Sequence of chain 2.A:
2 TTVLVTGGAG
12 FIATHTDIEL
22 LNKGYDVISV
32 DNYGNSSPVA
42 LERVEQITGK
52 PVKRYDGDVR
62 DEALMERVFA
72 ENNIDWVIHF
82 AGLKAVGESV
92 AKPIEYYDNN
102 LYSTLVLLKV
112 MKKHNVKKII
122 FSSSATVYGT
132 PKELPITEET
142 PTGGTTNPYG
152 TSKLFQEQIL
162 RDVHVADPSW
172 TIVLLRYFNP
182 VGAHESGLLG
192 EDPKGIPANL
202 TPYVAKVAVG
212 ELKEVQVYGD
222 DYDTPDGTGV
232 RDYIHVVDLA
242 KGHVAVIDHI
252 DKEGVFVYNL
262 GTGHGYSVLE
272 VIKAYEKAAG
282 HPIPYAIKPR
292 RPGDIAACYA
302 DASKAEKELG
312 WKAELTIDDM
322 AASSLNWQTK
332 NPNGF

Binding-site contacts:
Ligand atom O2 contacts residue GLN217 of chain 2.A at 3.4 Å (h-bond).
Ligand atom O7' contacts residue ASN200 of chain 2.A at 3.4 Å.
Ligand atom O4 contacts residue TYR219 of chain 2.A at 3.4 Å.
Ligand atom O3A contacts residue ASN180 of chain 2.A at 3.3 Å (h-bond).
Ligand atom C8' contacts residue LYS85 of chain 2.A at 3.4 Å.
Ligand atom N2' contacts residue LYS85 of chain 2.A at 3.1 Å (salt-bridge).
Ligand atom O5' contacts residue NAD1 of chain 2.D at 3.2 Å (h-bond).
Ligand atom O7' contacts residue LYS85 of chain 2.A at 3.3 Å (salt-bridge).
Ligand atom O6' contacts residue ASN180 of chain 2.A at 2.9 Å (h-bond).
Ligand atom C6' contacts residue PHE179 of chain 2.A at 3.1 Å (hydrophobic).
Ligand atom C7' contacts residue LYS85 of chain 2.A at 3.4 Å.
Ligand atom O1B contacts residue ARG232 of chain 2.A at 2.8 Å (salt-bridge).
Ligand atom O1B contacts residue ASN180 of chain 2.A at 2.9 Å (h-bond).
Ligand atom O4' contacts residue TYR150 of chain 2.A at 2.6 Å (h-bond).
Ligand atom C1' contacts residue ASN180 of chain 2.A at 3.5 Å.
Ligand atom C4 contacts residue TYR219 of chain 2.A at 3.3 Å (hydrophobic).
Ligand atom C4' contacts residue TYR150 of chain 2.A at 3.5 Å (hydrophobic).
Ligand atom O4 contacts residue GLN217 of chain 2.A at 3.4 Å (h-bond).
Ligand atom O2A contacts residue ARG292 of chain 2.A at 2.8 Å (salt-bridge).
Ligand atom O2 contacts residue VAL218 of chain 2.A at 3.4 Å.
Ligand atom C4' contacts residue NAD1 of chain 2.D at 3.0 Å.
Ligand atom O3' contacts residue TYR150 of chain 2.A at 3.0 Å (h-bond).
Ligand atom O2 contacts residue TYR219 of chain 2.A at 3.0 Å (h-bond).
Ligand atom C6' contacts residue SER125 of chain 2.A at 3.3 Å.
Ligand atom N3 contacts residue GLN217 of chain 2.A at 2.6 Å (h-bond).
Ligand atom N3 contacts residue TYR219 of chain 2.A at 3.3 Å.
Ligand atom O2B contacts residue ARG292 of chain 2.A at 3.0 Å (salt-bridge).
Ligand atom C2 contacts residue TYR219 of chain 2.A at 3.5 Å (hydrophobic).
Ligand atom O4' contacts residue NAD1 of chain 2.D at 3.3 Å.
Ligand atom C6' contacts residue TYR178 of chain 2.A at 3.5 Å (hydrophobic).
Ligand atom O3B contacts residue GLY230 of chain 2.A at 3.5 Å.
Ligand atom O1A contacts residue LEU201 of chain 2.A at 2.9 Å (h-bond).
Ligand atom O5' contacts residue ASN180 of chain 2.A at 3.3 Å (h-bond).
Ligand atom O3' contacts residue LYS85 of chain 2.A at 3.0 Å (salt-bridge).
Ligand atom O4' contacts residue SER125 of chain 2.A at 2.5 Å (h-bond).
Ligand atom O1A contacts residue ASN200 of chain 2.A at 3.1 Å.
Ligand atom O2' contacts residue ASP295 of chain 2.A at 2.6 Å (salt-bridge).
Ligand atom C2 contacts residue GLN217 of chain 2.A at 3.5 Å.
Ligand atom C2' contacts residue NAD1 of chain 2.D at 3.2 Å.
Ligand atom O2A contacts residue ALA199 of chain 2.A at 3.5 Å (h-bond).

The protein below binds the small molecule below.
Small molecule (SMILES): CC(=O)N[C@H]1[C@@H](O[P](=O)(O)O[P](=O)(O)OC[C@H]2O[C@@H](n3ccc(=O)[nH]c3=O)[C@H](O)[C@@H]2O)O[C@H](CO)[C@@H](O)[C@@H]1O